Sequence of chain 1.B:
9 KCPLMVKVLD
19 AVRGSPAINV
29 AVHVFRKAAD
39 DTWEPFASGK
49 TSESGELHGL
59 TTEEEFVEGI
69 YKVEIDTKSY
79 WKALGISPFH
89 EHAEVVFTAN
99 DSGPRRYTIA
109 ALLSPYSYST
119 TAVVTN

Sequence of chain 2.B:
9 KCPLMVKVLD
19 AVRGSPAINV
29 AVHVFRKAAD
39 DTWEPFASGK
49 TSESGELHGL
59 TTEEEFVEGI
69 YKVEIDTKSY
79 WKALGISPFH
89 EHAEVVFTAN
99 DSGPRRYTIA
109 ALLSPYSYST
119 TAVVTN

Binding-site contacts:
Ligand atom C9 contacts residue 7BD1 of chain 2.D at 0.3 Å.
Ligand atom C17 contacts residue LYS15 of chain 2.B at 3.2 Å.
Ligand atom C10 contacts residue 7BD1 of chain 2.D at 0.9 Å.
Ligand atom C5 contacts residue LEU17 of chain 1.B at 3.8 Å (hydrophobic).
Ligand atom C18 contacts residue 7BD1 of chain 2.D at 3.7 Å.
Ligand atom C11 contacts residue LEU17 of chain 2.B at 3.1 Å (hydrophobic).
Ligand atom C4 contacts residue LEU17 of chain 1.B at 3.8 Å (hydrophobic).
Ligand atom C11 contacts residue ALA108 of chain 1.B at 3.3 Å (hydrophobic).
Ligand atom C12 contacts residue ALA108 of chain 1.B at 3.4 Å (hydrophobic).
Ligand atom C17 contacts residue 7BD1 of chain 2.D at 2.3 Å.
Ligand atom C1 contacts residue LEU17 of chain 2.B at 3.4 Å (hydrophobic).
Ligand atom O15 contacts residue 7BD1 of chain 2.D at 0.3 Å.
Ligand atom O19 contacts residue VAL121 of chain 1.B at 3.9 Å.
Ligand atom C18 contacts residue VAL121 of chain 1.B at 3.8 Å (hydrophobic).
Ligand atom N14 contacts residue LYS15 of chain 2.B at 3.6 Å.
Ligand atom C13 contacts residue 7BD1 of chain 2.D at 0.9 Å.
Ligand atom C4 contacts residue 7BD1 of chain 2.D at 0.7 Å.
Ligand atom C8 contacts residue 7BD1 of chain 2.D at 0.8 Å.
Ligand atom C11 contacts residue 7BD1 of chain 2.D at 1.6 Å.
Ligand atom O19 contacts residue LYS15 of chain 2.B at 3.4 Å (salt-bridge).
Ligand atom C7 contacts residue 7BD1 of chain 2.D at 1.4 Å.
Ligand atom C6 contacts residue LEU17 of chain 1.B at 3.6 Å (hydrophobic).
Ligand atom C8 contacts residue LYS15 of chain 1.B at 3.8 Å.
Ligand atom C16 contacts residue 7BD1 of chain 2.D at 1.7 Å.
Ligand atom O20 contacts residue THR106 of chain 1.B at 3.5 Å (h-bond).
Ligand atom C3 contacts residue 7BD1 of chain 2.D at 0.7 Å.
Ligand atom N14 contacts residue 7BD1 of chain 2.D at 0.8 Å.
Ligand atom C5 contacts residue 7BD1 of chain 2.D at 0.3 Å.
Ligand atom C6 contacts residue ALA108 of chain 2.B at 3.9 Å (hydrophobic).
Ligand atom C18 contacts residue LYS15 of chain 2.B at 3.8 Å.
Ligand atom C2 contacts residue 7BD1 of chain 2.D at 0.8 Å.
Ligand atom C10 contacts residue LEU17 of chain 1.B at 3.6 Å (hydrophobic).
Ligand atom C16 contacts residue THR106 of chain 1.B at 3.5 Å.
Ligand atom C12 contacts residue 7BD1 of chain 2.D at 1.6 Å.
Ligand atom C1 contacts residue 7BD1 of chain 2.D at 0.7 Å.
Ligand atom O20 contacts residue VAL121 of chain 1.B at 3.5 Å.
Ligand atom C7 contacts residue LYS15 of chain 1.B at 3.6 Å.
Ligand atom C13 contacts residue LEU17 of chain 2.B at 3.9 Å (hydrophobic).
Ligand atom C6 contacts residue 7BD1 of chain 2.D at 1.4 Å.
Ligand atom C12 contacts residue LEU17 of chain 2.B at 3.4 Å (hydrophobic).

The small molecule below binds the protein below.
Small molecule (SMILES): O=C(O)CCON=C1c2ccccc2-c2ccccc21